Sequence of chain 1.E:
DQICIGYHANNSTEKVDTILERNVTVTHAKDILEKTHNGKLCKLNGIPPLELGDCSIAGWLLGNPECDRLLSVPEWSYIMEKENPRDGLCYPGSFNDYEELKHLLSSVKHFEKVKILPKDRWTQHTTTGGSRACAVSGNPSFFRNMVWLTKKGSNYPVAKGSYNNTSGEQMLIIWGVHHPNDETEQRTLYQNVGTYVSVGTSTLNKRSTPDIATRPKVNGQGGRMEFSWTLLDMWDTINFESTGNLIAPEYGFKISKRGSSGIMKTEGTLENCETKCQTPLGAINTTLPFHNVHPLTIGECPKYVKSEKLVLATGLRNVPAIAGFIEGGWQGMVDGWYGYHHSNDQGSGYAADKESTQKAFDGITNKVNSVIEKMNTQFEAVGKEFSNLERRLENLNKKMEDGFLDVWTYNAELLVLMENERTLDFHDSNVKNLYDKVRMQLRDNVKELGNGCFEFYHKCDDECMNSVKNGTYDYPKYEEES

This protein binds this small molecule.
Small molecule (SMILES): CC(=O)N[C@@H]1[C@@H](O)[C@H](O)[C@@H](CO)O[C@H]1O

Binding-site contacts:
Ligand atom C8 contacts residue ARG37 of chain 1.E at 4.0 Å.
Ligand atom C4 contacts residue ASN38 of chain 1.E at 4.2 Å.
Ligand atom N2 contacts residue ASN38 of chain 1.E at 2.9 Å (h-bond).
Ligand atom O7 contacts residue ASN38 of chain 1.E at 4.1 Å.
Ligand atom O5 contacts residue ASN38 of chain 1.E at 2.3 Å (h-bond).
Ligand atom C3 contacts residue ASN38 of chain 1.E at 3.8 Å.
Ligand atom C1 contacts residue ASN38 of chain 1.E at 1.4 Å.
Ligand atom C7 contacts residue ASN38 of chain 1.E at 3.7 Å.
Ligand atom C2 contacts residue ASN38 of chain 1.E at 2.4 Å.
Ligand atom C5 contacts residue ASN38 of chain 1.E at 3.7 Å.